Sequence of chain 1.D:
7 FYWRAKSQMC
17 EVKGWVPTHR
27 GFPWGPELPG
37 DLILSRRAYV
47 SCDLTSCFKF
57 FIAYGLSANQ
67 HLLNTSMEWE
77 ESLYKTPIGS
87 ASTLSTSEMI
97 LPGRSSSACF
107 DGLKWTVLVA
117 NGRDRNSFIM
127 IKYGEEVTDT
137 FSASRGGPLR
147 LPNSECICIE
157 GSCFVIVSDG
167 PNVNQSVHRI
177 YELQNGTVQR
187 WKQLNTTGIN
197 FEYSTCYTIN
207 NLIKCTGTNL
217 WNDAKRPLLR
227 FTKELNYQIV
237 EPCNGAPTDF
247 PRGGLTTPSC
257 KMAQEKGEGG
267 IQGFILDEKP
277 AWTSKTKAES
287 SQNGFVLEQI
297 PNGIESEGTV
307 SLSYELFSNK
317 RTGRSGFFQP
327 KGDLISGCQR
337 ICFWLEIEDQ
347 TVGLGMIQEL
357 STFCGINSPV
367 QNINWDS

Binding-site contacts:
Ligand atom O5 contacts residue ILE331 of chain 1.D at 3.6 Å.
Ligand atom C1 contacts residue TYR8 of chain 1.A at 3.9 Å (hydrophobic).
Ligand atom C4 contacts residue ASN181 of chain 1.A at 4.2 Å.
Ligand atom O5 contacts residue ASN181 of chain 1.A at 2.4 Å (h-bond).
Ligand atom C2 contacts residue ASN181 of chain 1.A at 2.4 Å.
Ligand atom C7 contacts residue ASN181 of chain 1.A at 3.1 Å.
Ligand atom N2 contacts residue ASN181 of chain 1.A at 2.7 Å (h-bond).
Ligand atom N2 contacts residue GLN180 of chain 1.A at 4.3 Å.
Ligand atom C1 contacts residue ILE331 of chain 1.D at 4.3 Å (hydrophobic).
Ligand atom C7 contacts residue GLN180 of chain 1.A at 4.2 Å.
Ligand atom O7 contacts residue ASN181 of chain 1.A at 2.9 Å (h-bond).
Ligand atom C1 contacts residue ASN181 of chain 1.A at 1.4 Å.
Ligand atom C5 contacts residue ASN181 of chain 1.A at 3.6 Å.
Ligand atom O5 contacts residue TYR8 of chain 1.A at 4.3 Å.
Ligand atom C3 contacts residue ASN181 of chain 1.A at 3.7 Å.
Ligand atom C8 contacts residue GLN180 of chain 1.A at 3.5 Å.
Ligand atom C5 contacts residue TYR8 of chain 1.A at 4.1 Å (hydrophobic).

Sequence of chain 1.A:
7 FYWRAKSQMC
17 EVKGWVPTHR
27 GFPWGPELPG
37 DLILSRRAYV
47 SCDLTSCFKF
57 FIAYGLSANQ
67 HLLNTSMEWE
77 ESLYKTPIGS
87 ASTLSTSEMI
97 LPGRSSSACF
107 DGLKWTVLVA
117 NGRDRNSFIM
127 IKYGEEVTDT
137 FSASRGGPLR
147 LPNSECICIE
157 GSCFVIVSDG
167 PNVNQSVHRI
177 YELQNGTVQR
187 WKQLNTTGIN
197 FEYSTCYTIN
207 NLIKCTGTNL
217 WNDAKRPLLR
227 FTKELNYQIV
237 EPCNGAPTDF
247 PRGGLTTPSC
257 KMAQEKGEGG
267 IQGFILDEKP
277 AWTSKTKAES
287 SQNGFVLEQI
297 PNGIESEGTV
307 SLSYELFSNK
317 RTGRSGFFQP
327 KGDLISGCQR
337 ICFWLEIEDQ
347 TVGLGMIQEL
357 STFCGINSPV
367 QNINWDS

A small-molecule ligand and the protein it binds are described below.
Small molecule (SMILES): CC(=O)N[C@@H]1[C@@H](O)[C@H](O)[C@@H](CO)O[C@H]1O